Binding-site contacts:
Ligand atom CBD contacts residue TYR347 of chain 1.B at 4.1 Å (hydrophobic).
Ligand atom CAZ contacts residue TYR347 of chain 1.B at 3.7 Å (hydrophobic).
Ligand atom CAD contacts residue PHE276 of chain 1.B at 3.5 Å (hydrophobic).
Ligand atom CAK contacts residue TYR347 of chain 1.B at 3.3 Å (hydrophobic).
Ligand atom CAO contacts residue TYR344 of chain 1.B at 3.7 Å (hydrophobic).
Ligand atom CBH contacts residue ASN527 of chain 1.B at 4.4 Å.
Ligand atom CAS contacts residue PHE274 of chain 1.B at 3.9 Å (hydrophobic).
Ligand atom OAH contacts residue HIS275 of chain 1.B at 4.1 Å.
Ligand atom CAD contacts residue PHE274 of chain 1.B at 4.0 Å (hydrophobic).
Ligand atom CAV contacts residue ASN527 of chain 1.B at 4.2 Å.
Ligand atom CAE contacts residue TYR344 of chain 1.B at 4.1 Å (hydrophobic).
Ligand atom CAQ contacts residue TYR347 of chain 1.B at 4.2 Å (hydrophobic).
Ligand atom CAI contacts residue ASN527 of chain 1.B at 4.5 Å.
Ligand atom CAA contacts residue PHE337 of chain 1.B at 4.5 Å (hydrophobic).
Ligand atom CAI contacts residue TYR347 of chain 1.B at 3.1 Å (hydrophobic).
Ligand atom CBB contacts residue TYR344 of chain 1.B at 3.8 Å (hydrophobic).
Ligand atom CAP contacts residue TYR344 of chain 1.B at 4.2 Å (hydrophobic).
Ligand atom CAV contacts residue TYR347 of chain 1.B at 4.1 Å (hydrophobic).
Ligand atom CAU contacts residue PHE274 of chain 1.B at 4.1 Å (hydrophobic).
Ligand atom CAD contacts residue ASN527 of chain 1.B at 3.4 Å.
Ligand atom CAR contacts residue PHE274 of chain 1.B at 3.7 Å (hydrophobic).
Ligand atom CAE contacts residue VAL359 of chain 1.B at 3.8 Å (hydrophobic).
Ligand atom CAE contacts residue PHE274 of chain 1.B at 4.3 Å (hydrophobic).
Ligand atom CAZ contacts residue ASN527 of chain 1.B at 4.1 Å.
Ligand atom CAT contacts residue PHE274 of chain 1.B at 4.3 Å (hydrophobic).

The small molecule below binds the protein below.
Small molecule (SMILES): CC(C)CCC[C@@H](C)[C@H]1CC[C@H]2[C@@H]3CC=C4C[C@@H](OC(=O)CCC(=O)O)CC[C@]4(C)[C@H]3CC[C@]12C

Sequence of chain 1.B:
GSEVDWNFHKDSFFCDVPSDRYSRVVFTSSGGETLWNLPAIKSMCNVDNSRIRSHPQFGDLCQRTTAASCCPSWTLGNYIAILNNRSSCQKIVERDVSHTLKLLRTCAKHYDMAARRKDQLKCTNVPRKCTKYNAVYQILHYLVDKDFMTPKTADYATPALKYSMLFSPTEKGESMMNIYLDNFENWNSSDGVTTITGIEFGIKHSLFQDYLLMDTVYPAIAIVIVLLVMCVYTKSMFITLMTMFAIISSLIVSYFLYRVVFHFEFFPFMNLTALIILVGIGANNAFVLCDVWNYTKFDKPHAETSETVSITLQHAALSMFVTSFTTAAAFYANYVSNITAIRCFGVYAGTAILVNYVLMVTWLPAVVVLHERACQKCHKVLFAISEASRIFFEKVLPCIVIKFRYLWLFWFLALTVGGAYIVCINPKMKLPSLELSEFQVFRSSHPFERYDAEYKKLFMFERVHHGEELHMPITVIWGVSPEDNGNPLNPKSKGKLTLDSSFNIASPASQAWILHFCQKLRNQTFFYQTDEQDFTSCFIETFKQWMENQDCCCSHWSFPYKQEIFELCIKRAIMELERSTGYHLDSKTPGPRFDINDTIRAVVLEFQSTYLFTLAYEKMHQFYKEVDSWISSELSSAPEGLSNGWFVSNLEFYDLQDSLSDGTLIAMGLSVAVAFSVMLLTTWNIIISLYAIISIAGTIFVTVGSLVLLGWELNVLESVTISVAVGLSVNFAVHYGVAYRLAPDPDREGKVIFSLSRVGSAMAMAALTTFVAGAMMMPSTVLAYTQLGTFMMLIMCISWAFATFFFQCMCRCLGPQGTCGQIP